This protein binds this small molecule.
Small molecule (SMILES): N[C@@H](CC(=O)O)C(=O)O

Binding-site contacts:
Ligand atom O contacts residue ASN84 of chain 1.B at 2.7 Å (h-bond).
Ligand atom CG contacts residue THR85 of chain 1.B at 3.6 Å.
Ligand atom CG contacts residue GLN52 of chain 1.B at 4.1 Å.
Ligand atom O contacts residue THR85 of chain 1.B at 4.0 Å.
Ligand atom CA contacts residue THR198 of chain 1.B at 3.6 Å.
Ligand atom N contacts residue GLU199 of chain 1.B at 2.9 Å (salt-bridge).
Ligand atom OD2 contacts residue THR85 of chain 1.B at 3.0 Å (h-bond).
Ligand atom C contacts residue THR83 of chain 1.B at 3.8 Å.
Ligand atom CB contacts residue MET10 of chain 1.B at 4.1 Å (hydrophobic).
Ligand atom OD1 contacts residue THR83 of chain 1.B at 2.8 Å (h-bond).
Ligand atom CG contacts residue MET10 of chain 1.B at 4.0 Å (hydrophobic).
Ligand atom C contacts residue THR85 of chain 1.B at 3.8 Å.
Ligand atom CG contacts residue THR83 of chain 1.B at 3.7 Å.
Ligand atom CB contacts residue GLU199 of chain 1.B at 3.8 Å.
Ligand atom OXT contacts residue THR83 of chain 1.B at 3.9 Å.
Ligand atom OXT contacts residue THR85 of chain 1.B at 2.7 Å (h-bond).
Ligand atom OD1 contacts residue PHE45 of chain 1.B at 4.0 Å.
Ligand atom OXT contacts residue ASN84 of chain 1.B at 3.5 Å (h-bond).
Ligand atom CA contacts residue GLU199 of chain 1.B at 3.1 Å.
Ligand atom CA contacts residue CYS197 of chain 1.B at 3.5 Å (hydrophobic).
Ligand atom OD2 contacts residue GLN52 of chain 1.B at 3.1 Å (h-bond).
Ligand atom O contacts residue THR198 of chain 1.B at 3.0 Å (h-bond).
Ligand atom C contacts residue ASN84 of chain 1.B at 3.5 Å.
Ligand atom N contacts residue MET10 of chain 1.B at 2.5 Å (h-bond).
Ligand atom O contacts residue CYS197 of chain 1.B at 3.5 Å.
Ligand atom N contacts residue THR83 of chain 1.B at 4.0 Å.
Ligand atom CA contacts residue MET10 of chain 1.B at 3.8 Å (hydrophobic).
Ligand atom O contacts residue THR83 of chain 1.B at 3.6 Å.
Ligand atom C contacts residue THR198 of chain 1.B at 3.7 Å.
Ligand atom OD2 contacts residue THR125 of chain 1.B at 3.8 Å.
Ligand atom N contacts residue THR198 of chain 1.B at 2.8 Å (h-bond).
Ligand atom OXT contacts residue THR125 of chain 1.B at 4.0 Å.
Ligand atom CG contacts residue PHE45 of chain 1.B at 4.0 Å (hydrophobic).
Ligand atom CB contacts residue THR85 of chain 1.B at 4.1 Å.
Ligand atom OD1 contacts residue MET10 of chain 1.B at 3.1 Å (h-bond).
Ligand atom N contacts residue SER14 of chain 1.B at 4.1 Å.
Ligand atom C contacts residue CYS197 of chain 1.B at 3.8 Å (hydrophobic).
Ligand atom CB contacts residue THR125 of chain 1.B at 3.9 Å.
Ligand atom OD2 contacts residue PHE162 of chain 1.B at 3.9 Å.
Ligand atom N contacts residue SER11 of chain 1.B at 3.9 Å.

Sequence of chain 1.B:
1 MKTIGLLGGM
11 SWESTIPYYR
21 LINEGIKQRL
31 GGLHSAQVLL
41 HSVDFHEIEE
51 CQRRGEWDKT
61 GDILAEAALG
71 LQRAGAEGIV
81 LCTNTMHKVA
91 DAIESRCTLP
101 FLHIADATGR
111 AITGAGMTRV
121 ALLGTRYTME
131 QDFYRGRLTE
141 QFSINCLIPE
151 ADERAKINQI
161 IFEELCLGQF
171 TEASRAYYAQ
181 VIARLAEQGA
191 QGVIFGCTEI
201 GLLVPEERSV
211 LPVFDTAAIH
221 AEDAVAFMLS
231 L